Binding-site contacts:
Ligand atom CE2 contacts residue TYR73 of chain 1.A at 3.8 Å (hydrophobic).
Ligand atom CE2 contacts residue ARG74 of chain 1.A at 3.3 Å.
Ligand atom CE1 contacts residue ARG54 of chain 1.A at 3.7 Å.
Ligand atom CB contacts residue ARG54 of chain 1.A at 3.6 Å.
Ligand atom CD2 contacts residue ASP55 of chain 1.A at 3.5 Å.
Ligand atom O2P contacts residue LYS78 of chain 1.A at 3.3 Å (salt-bridge).
Ligand atom P contacts residue SER77 of chain 1.A at 3.6 Å.
Ligand atom CB contacts residue ARG74 of chain 1.A at 3.4 Å.
Ligand atom N contacts residue ASN103 of chain 1.A at 2.8 Å (h-bond).
Ligand atom CZ contacts residue SER129 of chain 1.A at 3.7 Å.
Ligand atom CD2 contacts residue ARG74 of chain 1.A at 3.2 Å.
Ligand atom CG2 contacts residue TYR76 of chain 1.A at 3.6 Å (hydrophobic).
Ligand atom CA contacts residue ASN103 of chain 1.A at 3.4 Å.
Ligand atom OG1 contacts residue TYR76 of chain 1.A at 3.7 Å.
Ligand atom CE1 contacts residue ARG54 of chain 1.A at 3.1 Å.
Ligand atom CZ contacts residue ARG74 of chain 1.A at 3.6 Å.
Ligand atom O contacts residue ASN103 of chain 1.A at 2.9 Å (h-bond).
Ligand atom CD1 contacts residue ARG54 of chain 1.A at 3.6 Å.
Ligand atom OG1 contacts residue ARG54 of chain 1.A at 3.4 Å (salt-bridge).
Ligand atom N contacts residue ARG74 of chain 1.A at 2.9 Å (salt-bridge).
Ligand atom O1P contacts residue SER77 of chain 1.A at 2.6 Å (h-bond).
Ligand atom O contacts residue THR75 of chain 1.A at 3.6 Å.
Ligand atom NH1 contacts residue ASN103 of chain 1.A at 2.8 Å (h-bond).
Ligand atom CZ contacts residue ARG54 of chain 1.A at 3.6 Å.
Ligand atom NE2 contacts residue ASP55 of chain 1.A at 3.3 Å.
Ligand atom O contacts residue ARG54 of chain 1.A at 3.0 Å (salt-bridge).
Ligand atom O3P contacts residue SER77 of chain 1.A at 3.5 Å.
Ligand atom CG2 contacts residue THR75 of chain 1.A at 3.5 Å.
Ligand atom CA contacts residue ARG74 of chain 1.A at 3.7 Å.
Ligand atom CG contacts residue ARG74 of chain 1.A at 3.2 Å.
Ligand atom OG1 contacts residue SER77 of chain 1.A at 3.5 Å.
Ligand atom C contacts residue ASN103 of chain 1.A at 3.6 Å.
Ligand atom NH2 contacts residue SER129 of chain 1.A at 2.9 Å (h-bond).
Ligand atom CG1 contacts residue ASN103 of chain 1.A at 3.2 Å.
Ligand atom CE1 contacts residue ARG74 of chain 1.A at 3.7 Å.
Ligand atom CB contacts residue ARG74 of chain 1.A at 3.8 Å.
Ligand atom NE2 contacts residue LYS56 of chain 1.A at 3.4 Å (salt-bridge).
Ligand atom CZ contacts residue TYR73 of chain 1.A at 3.5 Å (hydrophobic).
Ligand atom O3P contacts residue LYS78 of chain 1.A at 2.9 Å (salt-bridge).
Ligand atom CD1 contacts residue ARG74 of chain 1.A at 3.4 Å.

Sequence of chain 1.A:
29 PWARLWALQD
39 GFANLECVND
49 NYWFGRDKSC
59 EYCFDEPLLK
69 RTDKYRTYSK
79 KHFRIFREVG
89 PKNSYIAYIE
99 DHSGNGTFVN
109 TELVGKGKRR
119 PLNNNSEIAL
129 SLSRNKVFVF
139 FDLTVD

The small molecule below binds the protein below.
Small molecule (SMILES): CC[C@H](C)[C@H](NC(=O)[C@H](CC(C)C)NC(=O)[C@H](Cc1ccc(O)cc1)NC(=O)[C@@H](NC(=O)[C@H](CC(=O)O)NC(=O)[C@H](Cc1ccccc1)NC(=O)[C@@H](N)CC1=NC=NC1)[C@@H](C)OP(=O)(O)O)C(=O)N[C@@H](CCCN=C(N)N)C(=O)O